Binding-site contacts:
Ligand atom C contacts residue TYR84 of chain 1.A at 3.2 Å (hydrophobic).
Ligand atom CB contacts residue TYR99 of chain 1.A at 3.4 Å (hydrophobic).
Ligand atom NH1 contacts residue ASP114 of chain 1.A at 2.9 Å (salt-bridge).
Ligand atom C contacts residue TYR7 of chain 1.A at 3.1 Å (hydrophobic).
Ligand atom CA contacts residue TYR99 of chain 1.A at 3.3 Å (hydrophobic).
Ligand atom OXT contacts residue THR143 of chain 1.A at 2.7 Å (h-bond).
Ligand atom O contacts residue THR73 of chain 1.A at 3.4 Å.
Ligand atom O contacts residue ARG62 of chain 1.A at 2.8 Å (salt-bridge).
Ligand atom N contacts residue TYR7 of chain 1.A at 2.9 Å (h-bond).
Ligand atom O contacts residue TYR7 of chain 1.A at 3.5 Å.
Ligand atom O contacts residue GLN70 of chain 1.A at 3.1 Å (h-bond).
Ligand atom C contacts residue LYS146 of chain 1.A at 3.4 Å.
Ligand atom CD contacts residue TYR7 of chain 1.A at 3.5 Å (hydrophobic).
Ligand atom O contacts residue ASN80 of chain 1.A at 2.8 Å (h-bond).
Ligand atom CG2 contacts residue TRP167 of chain 1.A at 3.4 Å (hydrophobic).
Ligand atom CG contacts residue TYR67 of chain 1.A at 3.5 Å (hydrophobic).
Ligand atom OXT contacts residue TYR84 of chain 1.A at 2.6 Å (h-bond).
Ligand atom N contacts residue TYR99 of chain 1.A at 3.1 Å (h-bond).
Ligand atom O contacts residue LYS146 of chain 1.A at 2.9 Å (salt-bridge).
Ligand atom O contacts residue TYR159 of chain 1.A at 2.5 Å (h-bond).
Ligand atom CG1 contacts residue ASN63 of chain 1.A at 3.4 Å.
Ligand atom CB contacts residue GLU152 of chain 1.A at 3.3 Å.
Ligand atom CD contacts residue ASN63 of chain 1.A at 3.4 Å.
Ligand atom ND2 contacts residue ARG156 of chain 1.A at 2.8 Å (salt-bridge).
Ligand atom CG1 contacts residue ARG62 of chain 1.A at 3.4 Å.
Ligand atom O contacts residue LYS146 of chain 1.A at 3.1 Å (salt-bridge).
Ligand atom N contacts residue SER77 of chain 1.A at 3.0 Å (h-bond).
Ligand atom CA contacts residue TYR171 of chain 1.A at 3.4 Å (hydrophobic).
Ligand atom NH2 contacts residue TYR116 of chain 1.A at 3.4 Å (h-bond).
Ligand atom O contacts residue TRP147 of chain 1.A at 2.9 Å (h-bond).
Ligand atom O contacts residue ILE66 of chain 1.A at 3.1 Å.
Ligand atom N contacts residue TYR7 of chain 1.A at 3.3 Å (h-bond).
Ligand atom CB contacts residue TYR159 of chain 1.A at 3.3 Å (hydrophobic).
Ligand atom N contacts residue TYR171 of chain 1.A at 2.8 Å (h-bond).
Ligand atom CA contacts residue SER77 of chain 1.A at 3.4 Å.
Ligand atom CA contacts residue TYR7 of chain 1.A at 3.0 Å (hydrophobic).
Ligand atom O contacts residue TYR84 of chain 1.A at 3.2 Å (h-bond).
Ligand atom OG1 contacts residue LYS146 of chain 1.A at 3.1 Å (salt-bridge).
Ligand atom NH2 contacts residue ASP114 of chain 1.A at 2.8 Å (salt-bridge).
Ligand atom NH2 contacts residue ARG156 of chain 1.A at 3.4 Å (salt-bridge).

This protein binds this small molecule.
Small molecule (SMILES): CC[C@H](C)[C@H](N)C(=O)N1CCC[C@H]1C(=O)N[C@@H](CCCN=C(N)N)C(=O)N[C@@H](CCCN=C(N)N)C(=O)N[C@@H](CC(N)=O)C(=O)N[C@H](C(=O)N[C@@H](C)C(=O)N[C@H](C(=O)N[C@@H](CC(C)C)C(=O)O)[C@@H](C)O)C(C)C

Sequence of chain 1.A:
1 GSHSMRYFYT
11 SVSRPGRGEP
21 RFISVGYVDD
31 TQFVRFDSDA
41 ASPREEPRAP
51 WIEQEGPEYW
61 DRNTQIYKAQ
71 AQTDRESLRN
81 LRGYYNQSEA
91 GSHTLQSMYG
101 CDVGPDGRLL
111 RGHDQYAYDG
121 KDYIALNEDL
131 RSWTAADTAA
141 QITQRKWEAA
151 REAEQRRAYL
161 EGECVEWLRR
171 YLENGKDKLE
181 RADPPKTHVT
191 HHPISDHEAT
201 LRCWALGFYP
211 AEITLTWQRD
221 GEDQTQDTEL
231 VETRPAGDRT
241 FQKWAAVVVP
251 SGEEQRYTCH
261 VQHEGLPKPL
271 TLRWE